Sequence of chain 1.A:
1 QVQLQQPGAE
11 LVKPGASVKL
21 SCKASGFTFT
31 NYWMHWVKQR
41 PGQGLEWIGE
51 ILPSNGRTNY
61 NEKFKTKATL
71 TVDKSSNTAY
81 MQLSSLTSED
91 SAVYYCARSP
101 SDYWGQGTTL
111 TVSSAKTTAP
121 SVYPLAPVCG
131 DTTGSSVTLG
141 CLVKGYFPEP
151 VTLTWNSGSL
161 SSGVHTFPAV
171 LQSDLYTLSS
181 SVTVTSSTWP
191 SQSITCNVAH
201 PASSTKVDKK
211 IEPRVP

Binding-site contacts:
Ligand atom O contacts residue TYR50 of chain 1.C at 3.6 Å.
Ligand atom CD2 contacts residue PHE96 of chain 1.C at 3.6 Å (hydrophobic).
Ligand atom OD1 contacts residue SER99 of chain 1.A at 2.6 Å (h-bond).
Ligand atom OD2 contacts residue PRO100 of chain 1.A at 3.7 Å.
Ligand atom CE1 contacts residue ASP102 of chain 1.A at 3.3 Å.
Ligand atom CA contacts residue GLY91 of chain 1.C at 3.4 Å.
Ligand atom ND2 contacts residue TRP33 of chain 1.A at 3.5 Å.
Ligand atom ND2 contacts residue GLU50 of chain 1.A at 2.9 Å (salt-bridge).
Ligand atom O contacts residue TRP33 of chain 1.A at 3.0 Å (h-bond).
Ligand atom ND2 contacts residue ASN59 of chain 1.A at 3.6 Å.
Ligand atom OD1 contacts residue PHE96 of chain 1.C at 3.5 Å.
Ligand atom CB contacts residue TYR32 of chain 1.C at 3.8 Å (hydrophobic).
Ligand atom OG contacts residue ASP102 of chain 1.A at 2.5 Å (salt-bridge).
Ligand atom CB contacts residue ASP102 of chain 1.A at 3.2 Å.
Ligand atom CB contacts residue ASN34 of chain 1.C at 3.5 Å.
Ligand atom CA contacts residue ASN34 of chain 1.C at 3.5 Å.
Ligand atom CG1 contacts residue TYR50 of chain 1.C at 3.6 Å (hydrophobic).
Ligand atom C contacts residue GLY91 of chain 1.C at 3.6 Å.
Ligand atom CA contacts residue TYR32 of chain 1.C at 3.5 Å (hydrophobic).
Ligand atom CG1 contacts residue THR53 of chain 1.C at 3.5 Å.
Ligand atom CG1 contacts residue TYR49 of chain 1.C at 3.6 Å (hydrophobic).
Ligand atom CG1 contacts residue PRO100 of chain 1.A at 3.6 Å (hydrophobic).
Ligand atom NE2 contacts residue GLN89 of chain 1.C at 2.8 Å (h-bond).
Ligand atom O contacts residue ASN34 of chain 1.C at 2.9 Å (h-bond).
Ligand atom CD1 contacts residue GLY91 of chain 1.C at 3.3 Å.
Ligand atom OD1 contacts residue TRP33 of chain 1.A at 3.3 Å.
Ligand atom CE1 contacts residue SER99 of chain 1.A at 3.7 Å.
Ligand atom CB contacts residue GLY91 of chain 1.C at 3.7 Å.
Ligand atom CD2 contacts residue GLN89 of chain 1.C at 3.6 Å.
Ligand atom ND1 contacts residue SER99 of chain 1.A at 3.5 Å (h-bond).
Ligand atom OD2 contacts residue SER99 of chain 1.A at 3.5 Å (h-bond).
Ligand atom CE1 contacts residue PHE96 of chain 1.C at 3.7 Å (hydrophobic).
Ligand atom CD1 contacts residue GLY92 of chain 1.C at 3.6 Å.
Ligand atom N contacts residue GLY91 of chain 1.C at 2.9 Å (h-bond).
Ligand atom N contacts residue TYR32 of chain 1.C at 3.5 Å.
Ligand atom CD2 contacts residue GLY91 of chain 1.C at 3.7 Å.
Ligand atom C contacts residue TYR32 of chain 1.C at 3.6 Å (hydrophobic).
Ligand atom OG contacts residue PRO100 of chain 1.A at 3.8 Å.
Ligand atom CB contacts residue PHE96 of chain 1.C at 3.6 Å (hydrophobic).
Ligand atom CG contacts residue SER99 of chain 1.A at 3.4 Å.

Sequence of chain 1.C:
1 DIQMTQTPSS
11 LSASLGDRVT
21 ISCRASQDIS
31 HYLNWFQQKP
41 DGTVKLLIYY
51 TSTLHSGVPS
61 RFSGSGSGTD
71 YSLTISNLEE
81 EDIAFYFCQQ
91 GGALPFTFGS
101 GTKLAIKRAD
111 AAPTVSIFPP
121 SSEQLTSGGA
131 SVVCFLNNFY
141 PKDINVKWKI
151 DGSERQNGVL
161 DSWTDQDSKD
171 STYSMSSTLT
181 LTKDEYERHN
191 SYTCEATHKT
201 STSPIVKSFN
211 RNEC

The small molecule below binds the protein below.
Small molecule (SMILES): CC(C)[C@H](N)C(=O)N[C@H](C(=O)N[C@@H](CO)C(=O)N[C@@H](CC1=NC=NC1)C(=O)N[C@@H](Cc1ccccc1)C(=O)N[C@@H](CC(N)=O)C(=O)N[C@@H](CC(=O)O)C(=O)O)C(C)C